Sequence of chain 1.C:
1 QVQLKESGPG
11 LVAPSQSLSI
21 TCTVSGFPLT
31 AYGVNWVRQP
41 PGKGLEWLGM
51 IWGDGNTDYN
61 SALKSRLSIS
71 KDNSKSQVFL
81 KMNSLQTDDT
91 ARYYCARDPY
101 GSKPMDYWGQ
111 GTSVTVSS

The protein below binds the small molecule below.
Small molecule (SMILES): CC(=O)N[C@H]1[C@H](O[C@H]2[C@H](O)[C@@H](NC(C)=O)CO[C@@H]2CO)O[C@H](CO)[C@@H](O[C@@H]2O[C@H](CO)[C@@H](O)[C@H](O)[C@@H]2O)[C@@H]1O

Sequence of chain 1.E:
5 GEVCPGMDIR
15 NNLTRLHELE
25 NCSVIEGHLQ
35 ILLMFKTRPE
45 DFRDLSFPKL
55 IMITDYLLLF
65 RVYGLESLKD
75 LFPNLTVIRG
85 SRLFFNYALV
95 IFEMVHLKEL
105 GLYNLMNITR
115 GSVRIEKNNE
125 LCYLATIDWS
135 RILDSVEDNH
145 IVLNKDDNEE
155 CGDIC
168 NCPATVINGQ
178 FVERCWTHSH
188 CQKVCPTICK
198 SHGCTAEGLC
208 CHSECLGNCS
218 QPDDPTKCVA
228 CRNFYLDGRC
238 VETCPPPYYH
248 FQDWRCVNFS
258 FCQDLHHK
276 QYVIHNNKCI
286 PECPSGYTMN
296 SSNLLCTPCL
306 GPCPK

Binding-site contacts:
Ligand atom O5 contacts residue ASN255 of chain 1.E at 2.2 Å (h-bond).
Ligand atom C4 contacts residue ASN255 of chain 1.E at 4.1 Å.
Ligand atom O5 contacts residue PHE258 of chain 1.E at 4.3 Å.
Ligand atom C2 contacts residue ASN255 of chain 1.E at 2.4 Å.
Ligand atom C1 contacts residue ASN255 of chain 1.E at 1.4 Å.
Ligand atom C5 contacts residue ASN255 of chain 1.E at 3.6 Å.
Ligand atom N2 contacts residue ASN255 of chain 1.E at 3.0 Å (h-bond).
Ligand atom C7 contacts residue ASN255 of chain 1.E at 3.5 Å.
Ligand atom C3 contacts residue ASN255 of chain 1.E at 3.8 Å.
Ligand atom O7 contacts residue ASN255 of chain 1.E at 3.6 Å.
Ligand atom O7 contacts residue ASP54 of chain 1.C at 4.1 Å.
Ligand atom C6 contacts residue PHE258 of chain 1.E at 4.2 Å (hydrophobic).